This protein binds this small molecule.
Small molecule (SMILES): CC(=O)N[C@@H]1[C@@H](O)[C@H](O)[C@@H](CO)O[C@H]1O

Binding-site contacts:
Ligand atom C3 contacts residue ASN706 of chain 1.C at 3.8 Å.
Ligand atom O5 contacts residue ASN706 of chain 1.C at 2.3 Å (h-bond).
Ligand atom C6 contacts residue TYR793 of chain 1.A at 4.1 Å (hydrophobic).
Ligand atom C8 contacts residue SER705 of chain 1.C at 4.4 Å.
Ligand atom C8 contacts residue ILE791 of chain 1.A at 4.1 Å (hydrophobic).
Ligand atom C5 contacts residue ASN706 of chain 1.C at 3.7 Å.
Ligand atom C8 contacts residue ASN706 of chain 1.C at 3.8 Å.
Ligand atom O5 contacts residue TYR793 of chain 1.A at 3.7 Å.
Ligand atom C1 contacts residue ASN706 of chain 1.C at 1.5 Å.
Ligand atom C4 contacts residue ASN706 of chain 1.C at 4.2 Å.
Ligand atom C5 contacts residue TYR793 of chain 1.A at 3.8 Å (hydrophobic).
Ligand atom C1 contacts residue TYR793 of chain 1.A at 3.7 Å (hydrophobic).
Ligand atom C2 contacts residue ASN706 of chain 1.C at 2.5 Å.
Ligand atom O7 contacts residue ASN706 of chain 1.C at 3.2 Å (h-bond).
Ligand atom C7 contacts residue ASN706 of chain 1.C at 3.3 Å.
Ligand atom N2 contacts residue ASN706 of chain 1.C at 3.0 Å (h-bond).

Sequence of chain 1.A:
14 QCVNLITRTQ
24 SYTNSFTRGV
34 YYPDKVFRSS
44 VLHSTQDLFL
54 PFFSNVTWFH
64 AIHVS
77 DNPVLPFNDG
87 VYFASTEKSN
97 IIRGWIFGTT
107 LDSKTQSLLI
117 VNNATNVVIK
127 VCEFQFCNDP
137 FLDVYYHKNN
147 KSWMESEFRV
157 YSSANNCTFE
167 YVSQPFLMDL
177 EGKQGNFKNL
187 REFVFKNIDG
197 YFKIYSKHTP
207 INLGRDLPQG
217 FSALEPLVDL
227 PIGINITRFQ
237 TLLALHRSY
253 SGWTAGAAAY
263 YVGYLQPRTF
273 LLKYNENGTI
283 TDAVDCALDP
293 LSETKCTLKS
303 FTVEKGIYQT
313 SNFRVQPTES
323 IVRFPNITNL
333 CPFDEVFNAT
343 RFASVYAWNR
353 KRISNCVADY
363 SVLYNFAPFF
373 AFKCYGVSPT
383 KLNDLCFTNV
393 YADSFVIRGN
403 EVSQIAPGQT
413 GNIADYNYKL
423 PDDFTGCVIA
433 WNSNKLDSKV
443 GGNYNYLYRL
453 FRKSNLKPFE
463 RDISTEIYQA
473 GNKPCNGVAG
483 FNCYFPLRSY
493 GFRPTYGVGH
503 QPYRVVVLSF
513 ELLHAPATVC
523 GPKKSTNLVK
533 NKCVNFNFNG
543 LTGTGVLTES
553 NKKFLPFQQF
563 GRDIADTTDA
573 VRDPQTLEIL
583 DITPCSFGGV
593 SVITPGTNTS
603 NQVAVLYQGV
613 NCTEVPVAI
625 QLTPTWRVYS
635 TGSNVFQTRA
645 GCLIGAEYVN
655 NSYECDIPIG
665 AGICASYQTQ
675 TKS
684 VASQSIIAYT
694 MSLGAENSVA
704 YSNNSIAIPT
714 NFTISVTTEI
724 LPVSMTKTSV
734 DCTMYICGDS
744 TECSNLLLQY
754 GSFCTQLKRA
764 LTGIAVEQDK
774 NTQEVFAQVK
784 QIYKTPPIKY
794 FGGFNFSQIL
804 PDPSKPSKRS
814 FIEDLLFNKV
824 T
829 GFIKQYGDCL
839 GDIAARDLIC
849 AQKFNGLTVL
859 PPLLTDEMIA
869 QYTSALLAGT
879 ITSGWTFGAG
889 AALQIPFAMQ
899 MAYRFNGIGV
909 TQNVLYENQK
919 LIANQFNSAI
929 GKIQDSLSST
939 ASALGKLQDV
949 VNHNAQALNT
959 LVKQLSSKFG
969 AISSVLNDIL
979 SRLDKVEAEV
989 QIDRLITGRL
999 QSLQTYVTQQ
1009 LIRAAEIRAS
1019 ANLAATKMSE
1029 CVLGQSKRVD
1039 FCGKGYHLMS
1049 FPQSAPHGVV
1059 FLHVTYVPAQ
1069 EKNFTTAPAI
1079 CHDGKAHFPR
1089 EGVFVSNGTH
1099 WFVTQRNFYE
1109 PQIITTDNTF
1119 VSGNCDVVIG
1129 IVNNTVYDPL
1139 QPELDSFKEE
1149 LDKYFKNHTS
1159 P

Sequence of chain 1.C:
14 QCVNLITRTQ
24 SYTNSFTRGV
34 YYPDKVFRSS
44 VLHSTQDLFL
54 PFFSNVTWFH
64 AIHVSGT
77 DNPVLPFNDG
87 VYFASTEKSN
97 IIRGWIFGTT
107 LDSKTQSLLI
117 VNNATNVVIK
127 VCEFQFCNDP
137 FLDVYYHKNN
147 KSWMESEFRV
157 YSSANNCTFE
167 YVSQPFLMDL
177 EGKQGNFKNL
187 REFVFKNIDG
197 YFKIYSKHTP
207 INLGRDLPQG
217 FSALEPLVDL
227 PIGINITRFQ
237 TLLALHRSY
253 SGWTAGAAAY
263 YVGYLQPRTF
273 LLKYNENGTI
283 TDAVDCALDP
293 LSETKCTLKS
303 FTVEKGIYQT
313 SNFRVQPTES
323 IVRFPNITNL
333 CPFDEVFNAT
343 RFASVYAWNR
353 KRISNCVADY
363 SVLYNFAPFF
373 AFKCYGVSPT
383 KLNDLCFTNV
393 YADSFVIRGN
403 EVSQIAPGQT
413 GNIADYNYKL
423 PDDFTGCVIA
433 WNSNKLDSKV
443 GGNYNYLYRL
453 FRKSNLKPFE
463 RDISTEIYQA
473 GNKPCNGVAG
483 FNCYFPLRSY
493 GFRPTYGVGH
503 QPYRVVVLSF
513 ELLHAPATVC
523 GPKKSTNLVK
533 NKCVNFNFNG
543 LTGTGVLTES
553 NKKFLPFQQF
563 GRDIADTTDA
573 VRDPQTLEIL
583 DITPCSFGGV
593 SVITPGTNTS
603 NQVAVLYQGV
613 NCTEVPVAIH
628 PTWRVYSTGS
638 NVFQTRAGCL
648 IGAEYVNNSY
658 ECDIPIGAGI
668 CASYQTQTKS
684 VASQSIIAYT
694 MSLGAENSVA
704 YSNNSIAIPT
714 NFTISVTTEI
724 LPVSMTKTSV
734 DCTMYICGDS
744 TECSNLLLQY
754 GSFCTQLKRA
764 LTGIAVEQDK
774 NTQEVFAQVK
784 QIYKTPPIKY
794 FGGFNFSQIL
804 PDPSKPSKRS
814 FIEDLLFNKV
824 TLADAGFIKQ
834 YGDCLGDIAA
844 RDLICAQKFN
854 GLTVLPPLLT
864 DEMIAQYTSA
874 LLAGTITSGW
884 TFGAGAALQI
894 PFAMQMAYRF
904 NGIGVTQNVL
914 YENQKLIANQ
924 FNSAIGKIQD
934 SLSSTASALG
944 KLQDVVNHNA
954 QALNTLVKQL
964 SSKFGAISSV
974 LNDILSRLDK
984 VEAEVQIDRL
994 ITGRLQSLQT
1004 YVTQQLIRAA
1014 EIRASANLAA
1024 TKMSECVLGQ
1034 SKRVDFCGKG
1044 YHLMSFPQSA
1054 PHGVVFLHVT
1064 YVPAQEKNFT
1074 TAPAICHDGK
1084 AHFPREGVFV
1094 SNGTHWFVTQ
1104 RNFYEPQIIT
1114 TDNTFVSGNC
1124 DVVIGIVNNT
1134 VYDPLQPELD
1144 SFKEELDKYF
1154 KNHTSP